Binding-site contacts:
Ligand atom C7 contacts residue THR196 of chain 1.B at 3.9 Å.
Ligand atom O3 contacts residue ASP237 of chain 1.B at 3.5 Å (salt-bridge).
Ligand atom O7 contacts residue ASP237 of chain 1.B at 4.0 Å.
Ligand atom C7 contacts residue ASN188 of chain 1.B at 3.3 Å.
Ligand atom C8 contacts residue ASN188 of chain 1.B at 4.4 Å.
Ligand atom C5 contacts residue ASN188 of chain 1.B at 3.7 Å.
Ligand atom C8 contacts residue ASP237 of chain 1.B at 4.2 Å.
Ligand atom O7 contacts residue ASN188 of chain 1.B at 3.3 Å (h-bond).
Ligand atom C8 contacts residue SER198 of chain 1.B at 4.2 Å.
Ligand atom C2 contacts residue ASN188 of chain 1.B at 2.4 Å.
Ligand atom N2 contacts residue ASP237 of chain 1.B at 4.2 Å.
Ligand atom C1 contacts residue TYR239 of chain 1.B at 3.2 Å (hydrophobic).
Ligand atom C8 contacts residue THR196 of chain 1.B at 3.3 Å.
Ligand atom O3 contacts residue TYR239 of chain 1.B at 4.0 Å.
Ligand atom C3 contacts residue ASN188 of chain 1.B at 3.8 Å.
Ligand atom N2 contacts residue ASN188 of chain 1.B at 2.9 Å (h-bond).
Ligand atom O4 contacts residue TYR239 of chain 1.B at 4.1 Å.
Ligand atom C7 contacts residue ASP237 of chain 1.B at 3.9 Å.
Ligand atom N2 contacts residue SER238 of chain 1.B at 4.3 Å.
Ligand atom C7 contacts residue SER238 of chain 1.B at 4.2 Å.
Ligand atom C4 contacts residue ASN188 of chain 1.B at 4.2 Å.
Ligand atom O5 contacts residue TYR239 of chain 1.B at 3.6 Å.
Ligand atom O5 contacts residue ASN188 of chain 1.B at 2.4 Å (h-bond).
Ligand atom C1 contacts residue ASN188 of chain 1.B at 1.4 Å.
Ligand atom O7 contacts residue THR196 of chain 1.B at 3.4 Å (h-bond).
Ligand atom C5 contacts residue TYR239 of chain 1.B at 3.7 Å (hydrophobic).
Ligand atom O3 contacts residue SER238 of chain 1.B at 3.8 Å.
Ligand atom C3 contacts residue TYR239 of chain 1.B at 3.8 Å (hydrophobic).
Ligand atom C2 contacts residue TYR239 of chain 1.B at 3.9 Å (hydrophobic).
Ligand atom C8 contacts residue SER238 of chain 1.B at 3.6 Å.
Ligand atom C4 contacts residue TYR239 of chain 1.B at 4.2 Å (hydrophobic).
Ligand atom N2 contacts residue TYR239 of chain 1.B at 3.5 Å.

Sequence of chain 1.B:
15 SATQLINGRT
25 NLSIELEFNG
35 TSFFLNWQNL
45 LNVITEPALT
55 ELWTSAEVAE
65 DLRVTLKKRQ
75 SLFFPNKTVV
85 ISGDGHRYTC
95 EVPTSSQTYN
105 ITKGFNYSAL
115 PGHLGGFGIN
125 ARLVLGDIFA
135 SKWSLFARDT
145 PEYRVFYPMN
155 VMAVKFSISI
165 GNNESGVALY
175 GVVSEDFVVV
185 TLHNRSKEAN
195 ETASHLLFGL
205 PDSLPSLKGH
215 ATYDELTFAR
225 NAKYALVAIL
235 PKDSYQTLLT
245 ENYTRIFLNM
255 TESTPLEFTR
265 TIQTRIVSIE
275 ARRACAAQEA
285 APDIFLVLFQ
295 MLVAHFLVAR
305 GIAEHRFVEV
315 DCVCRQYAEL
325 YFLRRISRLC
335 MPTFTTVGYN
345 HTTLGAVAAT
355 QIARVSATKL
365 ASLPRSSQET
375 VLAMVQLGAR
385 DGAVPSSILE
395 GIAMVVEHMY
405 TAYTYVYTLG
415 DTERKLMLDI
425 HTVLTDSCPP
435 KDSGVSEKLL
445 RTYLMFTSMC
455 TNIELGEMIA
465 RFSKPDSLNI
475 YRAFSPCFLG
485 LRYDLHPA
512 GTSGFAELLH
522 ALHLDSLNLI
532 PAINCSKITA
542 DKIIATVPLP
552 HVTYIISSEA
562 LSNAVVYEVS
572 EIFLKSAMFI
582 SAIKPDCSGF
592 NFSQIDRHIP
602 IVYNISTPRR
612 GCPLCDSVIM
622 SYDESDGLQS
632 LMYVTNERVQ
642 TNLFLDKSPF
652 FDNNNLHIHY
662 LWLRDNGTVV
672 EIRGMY

This protein binds this small molecule.
Small molecule (SMILES): CC(=O)N[C@@H]1[C@@H](O)[C@H](O)[C@@H](CO)O[C@H]1O